Sequence of chain 1.M:
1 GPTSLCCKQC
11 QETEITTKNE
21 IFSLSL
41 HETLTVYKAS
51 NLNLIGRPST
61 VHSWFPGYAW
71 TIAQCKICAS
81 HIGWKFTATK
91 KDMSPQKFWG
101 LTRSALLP

Binding-site contacts:
Ligand atom O18 contacts residue HIS62 of chain 1.M at 3.9 Å.
Ligand atom C04 contacts residue TRP64 of chain 1.M at 3.6 Å (hydrophobic).
Ligand atom C04 contacts residue SER63 of chain 1.M at 4.0 Å.
Ligand atom O05 contacts residue TRP70 of chain 1.M at 3.4 Å.
Ligand atom C08 contacts residue TRP64 of chain 1.M at 3.7 Å (hydrophobic).
Ligand atom O05 contacts residue PHE86 of chain 1.M at 3.3 Å.
Ligand atom C3 contacts residue TRP70 of chain 1.M at 4.3 Å (hydrophobic).
Ligand atom O01 contacts residue TRP64 of chain 1.M at 3.2 Å (h-bond).
Ligand atom O18 contacts residue VAL61 of chain 1.M at 3.9 Å.
Ligand atom O16 contacts residue TRP64 of chain 1.M at 4.3 Å.
Ligand atom C06 contacts residue PHE86 of chain 1.M at 4.2 Å (hydrophobic).
Ligand atom O18 contacts residue TRP70 of chain 1.M at 3.6 Å.
Ligand atom C04 contacts residue TRP70 of chain 1.M at 3.5 Å (hydrophobic).
Ligand atom N03 contacts residue SER63 of chain 1.M at 3.9 Å.
Ligand atom C07 contacts residue TRP84 of chain 1.M at 3.5 Å (hydrophobic).
Ligand atom C02 contacts residue HIS62 of chain 1.M at 3.6 Å.
Ligand atom O05 contacts residue HIS62 of chain 1.M at 3.9 Å.
Ligand atom C07 contacts residue TRP70 of chain 1.M at 3.7 Å (hydrophobic).
Ligand atom C04 contacts residue HIS62 of chain 1.M at 3.8 Å.
Ligand atom C06 contacts residue TRP84 of chain 1.M at 3.7 Å (hydrophobic).
Ligand atom N03 contacts residue TRP64 of chain 1.M at 3.2 Å (h-bond).
Ligand atom O05 contacts residue TRP64 of chain 1.M at 3.0 Å (h-bond).
Ligand atom N03 contacts residue VAL61 of chain 1.M at 4.5 Å.
Ligand atom O16 contacts residue TRP84 of chain 1.M at 3.8 Å.
Ligand atom N03 contacts residue TRP70 of chain 1.M at 4.1 Å.
Ligand atom N03 contacts residue HIS62 of chain 1.M at 2.8 Å (h-bond).
Ligand atom C02 contacts residue TRP64 of chain 1.M at 3.4 Å (hydrophobic).
Ligand atom C06 contacts residue TRP70 of chain 1.M at 3.6 Å (hydrophobic).
Ligand atom O05 contacts residue SER63 of chain 1.M at 3.4 Å.
Ligand atom O01 contacts residue HIS62 of chain 1.M at 3.5 Å (h-bond).
Ligand atom C08 contacts residue TRP84 of chain 1.M at 4.4 Å (hydrophobic).
Ligand atom C04 contacts residue PHE86 of chain 1.M at 4.2 Å (hydrophobic).
Ligand atom C06 contacts residue TRP64 of chain 1.M at 4.3 Å (hydrophobic).

This small molecule binds to this protein.
Small molecule (SMILES): O=C1CC[C@H](N2C(=O)c3ccccc3C2=O)C(=O)N1